A protein and the small-molecule ligand that binds it are described below.
Small molecule (SMILES): O=P(O)(O)OC[C@H]1O[C@@](CO)(OP(=O)(O)O)[C@@H](O)[C@@H]1O

Binding-site contacts:
Ligand atom O3P contacts residue LYS454 of chain 1.I at 3.6 Å (salt-bridge).
Ligand atom C6 contacts residue SER406 of chain 1.I at 3.7 Å.
Ligand atom P2 contacts residue SER406 of chain 1.I at 3.6 Å.
Ligand atom O1P contacts residue LYS454 of chain 1.I at 2.1 Å (salt-bridge).
Ligand atom C3 contacts residue ALA482 of chain 1.I at 3.5 Å (hydrophobic).
Ligand atom O4 contacts residue ALA490 of chain 1.I at 3.8 Å.
Ligand atom O6P contacts residue ARG405 of chain 1.I at 3.6 Å (salt-bridge).
Ligand atom P1 contacts residue ARG457 of chain 1.I at 3.1 Å.
Ligand atom C6 contacts residue SER401 of chain 1.I at 3.8 Å.
Ligand atom P2 contacts residue ASN402 of chain 1.I at 3.7 Å.
Ligand atom O4P contacts residue SER406 of chain 1.I at 2.7 Å (h-bond).
Ligand atom P2 contacts residue SER401 of chain 1.I at 3.4 Å.
Ligand atom O6P contacts residue THR403 of chain 1.I at 3.0 Å (h-bond).
Ligand atom O6 contacts residue SER406 of chain 1.I at 3.6 Å.
Ligand atom O3 contacts residue ALA482 of chain 1.I at 3.5 Å (h-bond).
Ligand atom O5P contacts residue ASN402 of chain 1.I at 2.5 Å (h-bond).
Ligand atom O2P contacts residue ASN402 of chain 1.I at 3.2 Å (h-bond).
Ligand atom O4P contacts residue SER401 of chain 1.I at 2.3 Å (h-bond).
Ligand atom P1 contacts residue LYS454 of chain 1.I at 3.3 Å.
Ligand atom O3 contacts residue LEU400 of chain 1.I at 3.7 Å.
Ligand atom O2 contacts residue ASN402 of chain 1.I at 3.7 Å.
Ligand atom O1 contacts residue LYS487 of chain 1.I at 3.9 Å.
Ligand atom C6 contacts residue LEU400 of chain 1.I at 3.1 Å (hydrophobic).
Ligand atom C4 contacts residue LEU400 of chain 1.I at 3.1 Å (hydrophobic).
Ligand atom O4P contacts residue THR403 of chain 1.I at 3.8 Å.
Ligand atom O4 contacts residue HIS481 of chain 1.I at 3.4 Å.
Ligand atom O1 contacts residue GLY488 of chain 1.I at 3.7 Å.
Ligand atom O2P contacts residue ARG457 of chain 1.I at 2.3 Å (salt-bridge).
Ligand atom O3 contacts residue LYS454 of chain 1.I at 3.1 Å (salt-bridge).
Ligand atom O5P contacts residue THR403 of chain 1.I at 2.7 Å (h-bond).
Ligand atom O4P contacts residue ASN402 of chain 1.I at 3.9 Å.
Ligand atom O4P contacts residue ARG405 of chain 1.I at 3.8 Å.
Ligand atom O1P contacts residue ARG457 of chain 1.I at 2.3 Å (salt-bridge).
Ligand atom P2 contacts residue THR403 of chain 1.I at 3.6 Å.
Ligand atom O5P contacts residue SER401 of chain 1.I at 3.4 Å (h-bond).
Ligand atom O4 contacts residue LEU400 of chain 1.I at 2.6 Å (h-bond).
Ligand atom C5 contacts residue LEU400 of chain 1.I at 3.5 Å (hydrophobic).
Ligand atom O3 contacts residue HIS481 of chain 1.I at 3.4 Å.
Ligand atom C1 contacts residue LYS454 of chain 1.I at 3.9 Å.
Ligand atom C1 contacts residue ALA482 of chain 1.I at 3.6 Å (hydrophobic).

Sequence of chain 1.I:
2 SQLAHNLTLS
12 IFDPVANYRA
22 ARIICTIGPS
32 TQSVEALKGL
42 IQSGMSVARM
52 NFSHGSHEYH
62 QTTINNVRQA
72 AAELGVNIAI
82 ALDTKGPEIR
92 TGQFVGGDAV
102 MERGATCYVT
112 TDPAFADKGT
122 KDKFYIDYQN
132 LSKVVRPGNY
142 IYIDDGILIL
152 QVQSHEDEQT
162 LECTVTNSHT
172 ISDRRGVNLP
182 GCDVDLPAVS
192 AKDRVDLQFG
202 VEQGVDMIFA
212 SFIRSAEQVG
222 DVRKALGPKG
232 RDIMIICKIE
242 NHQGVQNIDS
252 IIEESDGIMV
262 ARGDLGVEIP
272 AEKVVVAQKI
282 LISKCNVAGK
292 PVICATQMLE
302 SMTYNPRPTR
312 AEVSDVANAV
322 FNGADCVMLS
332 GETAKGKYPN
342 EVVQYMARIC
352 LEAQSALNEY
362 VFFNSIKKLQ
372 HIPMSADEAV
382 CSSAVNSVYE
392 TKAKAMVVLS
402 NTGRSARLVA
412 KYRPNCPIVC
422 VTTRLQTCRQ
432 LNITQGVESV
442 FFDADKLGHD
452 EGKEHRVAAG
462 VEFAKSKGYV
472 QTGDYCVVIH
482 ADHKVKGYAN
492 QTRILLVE